Binding-site contacts:
Ligand atom N_D contacts residue HIS250 of chain 2.A at 3.6 Å.
Ligand atom CBC contacts residue CYS20 of chain 2.A at 1.8 Å (hydrophobic).
Ligand atom C4D contacts residue HIS250 of chain 2.A at 3.6 Å.
Ligand atom N_D contacts residue ASP197 of chain 2.A at 3.1 Å (salt-bridge).
Ligand atom CAD contacts residue TYR206 of chain 2.A at 3.1 Å (hydrophobic).
Ligand atom C1A contacts residue HIS250 of chain 2.A at 3.3 Å.
Ligand atom O_C contacts residue ASP197 of chain 2.A at 3.4 Å.
Ligand atom CGD contacts residue TYR206 of chain 2.A at 3.5 Å (hydrophobic).
Ligand atom C4A contacts residue ILE198 of chain 2.A at 3.6 Å (hydrophobic).
Ligand atom C2A contacts residue HIS250 of chain 2.A at 3.5 Å.
Ligand atom CHA contacts residue TYR206 of chain 2.A at 3.6 Å (hydrophobic).
Ligand atom O2A contacts residue SER264 of chain 2.A at 2.7 Å (h-bond).
Ligand atom CBB contacts residue LEU164 of chain 2.A at 3.3 Å (hydrophobic).
Ligand atom N_A contacts residue ASP197 of chain 2.A at 3.1 Å (salt-bridge).
Ligand atom CAC contacts residue CYS20 of chain 2.A at 2.6 Å (hydrophobic).
Ligand atom O1A contacts residue SER262 of chain 2.A at 2.9 Å (h-bond).
Ligand atom C1C contacts residue ASP197 of chain 2.A at 3.4 Å.
Ligand atom CMB contacts residue TYR253 of chain 2.A at 3.0 Å (hydrophobic).
Ligand atom N_A contacts residue HIS250 of chain 2.A at 3.4 Å.
Ligand atom O2D contacts residue ARG244 of chain 2.A at 3.1 Å (salt-bridge).
Ligand atom CMD contacts residue SER247 of chain 2.A at 3.5 Å.
Ligand atom C1D contacts residue PRO199 of chain 2.A at 3.4 Å (hydrophobic).
Ligand atom O2D contacts residue SER247 of chain 2.A at 3.2 Å (h-bond).
Ligand atom O1A contacts residue HIS250 of chain 2.A at 3.0 Å (h-bond).
Ligand atom C3C contacts residue GLY196 of chain 2.A at 3.6 Å.
Ligand atom C2C contacts residue GLY196 of chain 2.A at 3.5 Å.
Ligand atom CBA contacts residue HIS250 of chain 2.A at 3.3 Å.
Ligand atom CHA contacts residue HIS250 of chain 2.A at 3.5 Å.
Ligand atom CAA contacts residue TYR206 of chain 2.A at 3.5 Å (hydrophobic).
Ligand atom CBB contacts residue TYR166 of chain 2.A at 3.2 Å (hydrophobic).
Ligand atom O1D contacts residue ARG244 of chain 2.A at 3.0 Å (salt-bridge).
Ligand atom N_C contacts residue ASP197 of chain 2.A at 2.8 Å (salt-bridge).
Ligand atom O1D contacts residue TYR206 of chain 2.A at 3.1 Å (h-bond).
Ligand atom CBD contacts residue TYR206 of chain 2.A at 3.3 Å (hydrophobic).
Ligand atom O_C contacts residue TYR253 of chain 2.A at 2.9 Å.
Ligand atom C2B contacts residue TYR253 of chain 2.A at 3.5 Å (hydrophobic).
Ligand atom O_B contacts residue HIS280 of chain 2.A at 3.1 Å (h-bond).
Ligand atom CHD contacts residue PRO199 of chain 2.A at 3.6 Å (hydrophobic).
Ligand atom O_B contacts residue ALA278 of chain 2.A at 3.3 Å.
Ligand atom O2D contacts residue ILE25 of chain 2.A at 3.4 Å.

The protein below binds the small molecule below.
Small molecule (SMILES): CCC1=C(C)C2=CC3=N/C(=C\c4[nH]c(/C=C5\NC(=O)C(C)=C5CC)c(C)c4CCC(=O)O)C(CCC(=O)O)=C3CCN2C1=O

Sequence of chain 2.A:
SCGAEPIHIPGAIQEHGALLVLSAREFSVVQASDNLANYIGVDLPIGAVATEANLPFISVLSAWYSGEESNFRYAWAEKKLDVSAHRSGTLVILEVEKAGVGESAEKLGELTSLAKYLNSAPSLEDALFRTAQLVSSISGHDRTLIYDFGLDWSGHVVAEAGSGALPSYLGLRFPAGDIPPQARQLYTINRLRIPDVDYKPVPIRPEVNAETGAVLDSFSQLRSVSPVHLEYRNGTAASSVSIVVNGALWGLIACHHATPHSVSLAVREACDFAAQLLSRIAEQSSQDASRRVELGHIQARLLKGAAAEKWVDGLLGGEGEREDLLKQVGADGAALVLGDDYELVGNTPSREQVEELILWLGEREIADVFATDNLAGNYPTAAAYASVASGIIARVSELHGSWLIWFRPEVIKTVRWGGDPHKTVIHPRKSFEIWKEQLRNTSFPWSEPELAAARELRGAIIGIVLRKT